Sequence of chain 1.A:
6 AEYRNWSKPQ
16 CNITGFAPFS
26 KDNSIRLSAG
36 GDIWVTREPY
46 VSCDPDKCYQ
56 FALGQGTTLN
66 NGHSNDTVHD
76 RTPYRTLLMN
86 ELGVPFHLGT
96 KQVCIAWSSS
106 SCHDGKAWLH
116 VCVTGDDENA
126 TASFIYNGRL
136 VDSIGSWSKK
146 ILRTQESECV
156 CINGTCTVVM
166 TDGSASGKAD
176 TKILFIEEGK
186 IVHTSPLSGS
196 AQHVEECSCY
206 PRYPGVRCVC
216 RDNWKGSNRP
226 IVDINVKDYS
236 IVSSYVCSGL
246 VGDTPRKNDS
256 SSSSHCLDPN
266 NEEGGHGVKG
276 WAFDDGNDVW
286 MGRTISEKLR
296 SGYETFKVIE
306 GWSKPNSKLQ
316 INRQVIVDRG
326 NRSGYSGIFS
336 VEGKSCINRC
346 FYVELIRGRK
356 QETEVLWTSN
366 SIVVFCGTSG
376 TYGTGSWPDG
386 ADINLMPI

This protein binds this small molecule.
Small molecule (SMILES): CC(=O)N[C@H]1[C@H](O[C@H]2[C@H](O)[C@@H](NC(C)=O)CO[C@@H]2CO)O[C@H](CO)[C@@H](O[C@@H]2O[C@H](CO[C@H]3O[C@H](CO)[C@@H](O)[C@H](O[C@H]4O[C@H](CO)[C@@H](O)[C@H](O)[C@@H]4O)[C@@H]3O)[C@@H](O)[C@H](O[C@H]3O[C@H](CO)[C@@H](O)[C@H](O)[C@@H]3O[C@H]3O[C@H](CO)[C@@H](O)[C@H](O)[C@@H]3O)[C@@H]2O)[C@@H]1O

Sequence of chain 4.A:
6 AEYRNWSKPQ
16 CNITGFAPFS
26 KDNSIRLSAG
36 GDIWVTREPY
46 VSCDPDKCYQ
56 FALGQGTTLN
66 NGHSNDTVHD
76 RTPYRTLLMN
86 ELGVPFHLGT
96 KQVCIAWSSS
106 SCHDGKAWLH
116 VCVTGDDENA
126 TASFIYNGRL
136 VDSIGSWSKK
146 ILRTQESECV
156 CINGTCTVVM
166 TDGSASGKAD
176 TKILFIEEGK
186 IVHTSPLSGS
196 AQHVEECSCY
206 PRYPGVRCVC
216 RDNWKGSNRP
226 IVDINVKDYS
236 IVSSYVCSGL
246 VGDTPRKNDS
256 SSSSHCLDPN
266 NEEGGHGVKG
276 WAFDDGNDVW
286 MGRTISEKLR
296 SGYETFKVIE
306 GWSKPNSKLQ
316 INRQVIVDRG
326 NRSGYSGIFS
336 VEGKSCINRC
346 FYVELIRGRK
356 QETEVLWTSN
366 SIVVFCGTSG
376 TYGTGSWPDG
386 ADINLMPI

Binding-site contacts:
Ligand atom O4 contacts residue ARG318 of chain 1.A at 3.4 Å (salt-bridge).
Ligand atom C6 contacts residue TYR377 of chain 1.A at 3.4 Å (hydrophobic).
Ligand atom O3 contacts residue GLN315 of chain 1.A at 3.6 Å.
Ligand atom O7 contacts residue THR379 of chain 1.A at 3.4 Å (h-bond).
Ligand atom O3 contacts residue ASN317 of chain 1.A at 2.9 Å (h-bond).
Ligand atom C6 contacts residue GLY378 of chain 1.A at 3.5 Å.
Ligand atom O3 contacts residue ASP254 of chain 1.A at 3.8 Å.
Ligand atom O2 contacts residue GLN315 of chain 1.A at 2.8 Å (h-bond).
Ligand atom C6 contacts residue ILE316 of chain 1.A at 3.8 Å (hydrophobic).
Ligand atom C3 contacts residue ASN317 of chain 1.A at 3.6 Å.
Ligand atom O6 contacts residue TYR377 of chain 1.A at 3.4 Å.
Ligand atom C6 contacts residue GLN315 of chain 1.A at 3.7 Å.
Ligand atom C2 contacts residue GLN315 of chain 1.A at 3.6 Å.
Ligand atom O5 contacts residue THR379 of chain 1.A at 3.4 Å.
Ligand atom O4 contacts residue ASN317 of chain 1.A at 3.5 Å (h-bond).
Ligand atom C7 contacts residue ASN124 of chain 4.A at 3.1 Å.
Ligand atom O5 contacts residue ASN124 of chain 4.A at 2.3 Å (h-bond).
Ligand atom O5 contacts residue ILE316 of chain 1.A at 3.8 Å.
Ligand atom O5 contacts residue GLY378 of chain 1.A at 3.4 Å.
Ligand atom O3 contacts residue GLN315 of chain 1.A at 3.3 Å (h-bond).
Ligand atom C3 contacts residue ASN124 of chain 4.A at 3.7 Å.
Ligand atom O6 contacts residue GLY378 of chain 1.A at 2.8 Å (h-bond).
Ligand atom O6 contacts residue ILE316 of chain 1.A at 3.8 Å.
Ligand atom C8 contacts residue TYR377 of chain 1.A at 3.9 Å (hydrophobic).
Ligand atom C1 contacts residue THR379 of chain 1.A at 3.9 Å.
Ligand atom C3 contacts residue GLN315 of chain 1.A at 3.5 Å.
Ligand atom C2 contacts residue ASN124 of chain 4.A at 2.4 Å.
Ligand atom O5 contacts residue ASN317 of chain 1.A at 3.8 Å.
Ligand atom O6 contacts residue THR379 of chain 1.A at 3.6 Å.
Ligand atom O4 contacts residue ARG318 of chain 1.A at 3.4 Å (salt-bridge).
Ligand atom O3 contacts residue ILE316 of chain 1.A at 3.9 Å.
Ligand atom O2 contacts residue ARG318 of chain 1.A at 3.4 Å (salt-bridge).
Ligand atom O2 contacts residue ILE316 of chain 1.A at 3.4 Å.
Ligand atom C5 contacts residue ASN124 of chain 4.A at 3.6 Å.
Ligand atom C4 contacts residue GLN315 of chain 1.A at 3.4 Å.
Ligand atom N2 contacts residue ASN124 of chain 4.A at 2.9 Å (h-bond).
Ligand atom C2 contacts residue ARG318 of chain 1.A at 3.9 Å.
Ligand atom O2 contacts residue ASN317 of chain 1.A at 3.6 Å.
Ligand atom C1 contacts residue ASN124 of chain 4.A at 1.5 Å.
Ligand atom O7 contacts residue ASN124 of chain 4.A at 3.0 Å (h-bond).